Binding-site contacts:
Ligand atom OXT contacts residue ARG478 of chain 1.B at 3.1 Å (salt-bridge).
Ligand atom C contacts residue THR473 of chain 1.B at 3.0 Å.
Ligand atom CD contacts residue TYR443 of chain 1.B at 3.4 Å (hydrophobic).
Ligand atom OD2 contacts residue LEU643 of chain 1.B at 3.3 Å.
Ligand atom CG2 contacts residue TYR443 of chain 1.B at 3.2 Å (hydrophobic).
Ligand atom CG1 contacts residue LEU643 of chain 1.B at 3.5 Å (hydrophobic).
Ligand atom CG1 contacts residue THR648 of chain 1.B at 3.3 Å.
Ligand atom OXT contacts residue PRO471 of chain 1.B at 3.7 Å.
Ligand atom CG1 contacts residue GLU698 of chain 1.B at 4.0 Å.
Ligand atom N contacts residue GLU698 of chain 1.B at 3.6 Å (salt-bridge).
Ligand atom CD1 contacts residue GLU395 of chain 1.B at 3.8 Å.
Ligand atom OD1 contacts residue GLY646 of chain 1.B at 3.4 Å.
Ligand atom CB1 contacts residue LEU643 of chain 1.B at 3.6 Å (hydrophobic).
Ligand atom OD1 contacts residue THR648 of chain 1.B at 3.2 Å (h-bond).
Ligand atom C contacts residue SER647 of chain 1.B at 4.0 Å.
Ligand atom OD2 contacts residue THR648 of chain 1.B at 2.9 Å (h-bond).
Ligand atom CA contacts residue THR473 of chain 1.B at 3.2 Å.
Ligand atom O contacts residue GLY646 of chain 1.B at 3.8 Å.
Ligand atom CG2 contacts residue LEU643 of chain 1.B at 4.0 Å (hydrophobic).
Ligand atom O contacts residue GLU698 of chain 1.B at 4.0 Å.
Ligand atom CD2 contacts residue SER645 of chain 1.B at 3.8 Å.
Ligand atom CD2 contacts residue TYR443 of chain 1.B at 3.6 Å (hydrophobic).
Ligand atom OXT contacts residue THR473 of chain 1.B at 3.0 Å (h-bond).
Ligand atom C contacts residue ARG478 of chain 1.B at 3.8 Å.
Ligand atom OXT contacts residue LEU472 of chain 1.B at 4.0 Å.
Ligand atom O contacts residue ARG478 of chain 1.B at 3.6 Å (salt-bridge).
Ligand atom OD1 contacts residue SER645 of chain 1.B at 3.8 Å.
Ligand atom CB1 contacts residue GLU698 of chain 1.B at 3.8 Å.
Ligand atom CD1 contacts residue TYR443 of chain 1.B at 3.2 Å (hydrophobic).
Ligand atom OD2 contacts residue GLU698 of chain 1.B at 3.9 Å.
Ligand atom O contacts residue SER647 of chain 1.B at 2.8 Å (h-bond).
Ligand atom N contacts residue PRO471 of chain 1.B at 3.2 Å (h-bond).
Ligand atom CA contacts residue GLU698 of chain 1.B at 3.2 Å.
Ligand atom CG contacts residue TYR443 of chain 1.B at 3.5 Å (hydrophobic).
Ligand atom O contacts residue THR473 of chain 1.B at 3.6 Å (h-bond).
Ligand atom CD contacts residue PRO471 of chain 1.B at 3.5 Å (hydrophobic).
Ligand atom N contacts residue THR473 of chain 1.B at 3.4 Å (h-bond).
Ligand atom OD1 contacts residue SER647 of chain 1.B at 3.3 Å (h-bond).
Ligand atom C contacts residue GLU698 of chain 1.B at 3.9 Å.
Ligand atom CD2 contacts residue LEU643 of chain 1.B at 3.6 Å (hydrophobic).

Sequence of chain 1.B:
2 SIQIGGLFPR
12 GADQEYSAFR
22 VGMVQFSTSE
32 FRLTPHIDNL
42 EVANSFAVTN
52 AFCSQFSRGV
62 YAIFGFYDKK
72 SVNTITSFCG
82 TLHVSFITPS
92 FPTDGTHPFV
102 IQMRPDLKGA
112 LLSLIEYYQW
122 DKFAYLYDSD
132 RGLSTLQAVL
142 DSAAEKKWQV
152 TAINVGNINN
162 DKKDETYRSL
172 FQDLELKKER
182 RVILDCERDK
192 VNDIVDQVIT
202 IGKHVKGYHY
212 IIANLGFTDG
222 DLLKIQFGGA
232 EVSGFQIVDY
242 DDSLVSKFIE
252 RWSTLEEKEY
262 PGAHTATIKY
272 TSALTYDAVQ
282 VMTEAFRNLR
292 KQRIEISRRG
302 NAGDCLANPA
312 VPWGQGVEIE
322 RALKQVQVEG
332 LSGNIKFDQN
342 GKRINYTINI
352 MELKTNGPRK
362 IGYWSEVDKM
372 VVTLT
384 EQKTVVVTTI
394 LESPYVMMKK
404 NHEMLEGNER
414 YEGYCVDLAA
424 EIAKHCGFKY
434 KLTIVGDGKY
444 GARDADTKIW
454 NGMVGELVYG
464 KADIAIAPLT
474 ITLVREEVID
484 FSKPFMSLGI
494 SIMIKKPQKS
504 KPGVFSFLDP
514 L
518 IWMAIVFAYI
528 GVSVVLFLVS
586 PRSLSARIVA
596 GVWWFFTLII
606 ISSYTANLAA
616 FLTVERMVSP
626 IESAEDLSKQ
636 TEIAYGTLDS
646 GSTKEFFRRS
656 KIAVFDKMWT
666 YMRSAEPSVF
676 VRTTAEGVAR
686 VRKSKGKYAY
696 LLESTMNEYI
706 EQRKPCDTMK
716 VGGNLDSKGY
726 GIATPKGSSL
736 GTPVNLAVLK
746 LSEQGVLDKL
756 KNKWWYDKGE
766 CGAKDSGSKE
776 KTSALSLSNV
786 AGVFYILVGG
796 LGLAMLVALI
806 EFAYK

The small molecule below binds the protein below.
Small molecule (SMILES): C=C(C)[C@H]1CN[C@H](C(=O)O)[C@H]1CC(=O)O